Binding-site contacts:
Ligand atom C6 contacts residue ARG568 of chain 1.C at 3.7 Å.
Ligand atom O53 contacts residue ARG510 of chain 1.C at 3.2 Å (salt-bridge).
Ligand atom O43 contacts residue LEU269 of chain 1.C at 4.2 Å.
Ligand atom O51 contacts residue LYS507 of chain 1.C at 2.9 Å (salt-bridge).
Ligand atom P5 contacts residue ARG510 of chain 1.C at 3.9 Å.
Ligand atom O1 contacts residue ARG568 of chain 1.C at 2.9 Å (salt-bridge).
Ligand atom P5 contacts residue LYS507 of chain 1.C at 3.4 Å.
Ligand atom O52 contacts residue LYS507 of chain 1.C at 3.9 Å.
Ligand atom O41 contacts residue ARG266 of chain 1.C at 4.3 Å.
Ligand atom C3 contacts residue ARG270 of chain 1.C at 4.4 Å.
Ligand atom O52 contacts residue ARG510 of chain 1.C at 3.4 Å (salt-bridge).
Ligand atom P4 contacts residue ARG270 of chain 1.C at 4.3 Å.
Ligand atom P5 contacts residue LYS569 of chain 1.C at 4.3 Å.
Ligand atom O51 contacts residue ARG270 of chain 1.C at 3.5 Å (salt-bridge).
Ligand atom O43 contacts residue ARG270 of chain 1.C at 3.8 Å.
Ligand atom O11 contacts residue ARG568 of chain 1.C at 3.0 Å (salt-bridge).
Ligand atom O52 contacts residue TYR567 of chain 1.C at 2.4 Å (h-bond).
Ligand atom O5 contacts residue LYS569 of chain 1.C at 3.5 Å (salt-bridge).
Ligand atom O6 contacts residue TYR567 of chain 1.C at 4.1 Å.
Ligand atom O6 contacts residue ARG270 of chain 1.C at 4.4 Å.
Ligand atom O42 contacts residue LYS569 of chain 1.C at 3.7 Å.
Ligand atom P4 contacts residue ARG266 of chain 1.C at 3.5 Å.
Ligand atom O53 contacts residue TYR567 of chain 1.C at 4.3 Å.
Ligand atom C1 contacts residue ARG270 of chain 1.C at 4.2 Å.
Ligand atom O43 contacts residue THR268 of chain 1.C at 3.1 Å (h-bond).
Ligand atom O6 contacts residue ARG568 of chain 1.C at 4.3 Å.
Ligand atom O3 contacts residue ARG568 of chain 1.C at 3.3 Å (salt-bridge).
Ligand atom O42 contacts residue ARG266 of chain 1.C at 3.3 Å (salt-bridge).
Ligand atom P5 contacts residue TYR567 of chain 1.C at 3.8 Å.
Ligand atom O43 contacts residue ARG266 of chain 1.C at 2.7 Å (salt-bridge).
Ligand atom C1 contacts residue ARG568 of chain 1.C at 3.8 Å.
Ligand atom P1 contacts residue ARG568 of chain 1.C at 3.9 Å.
Ligand atom O4 contacts residue ARG270 of chain 1.C at 3.4 Å.
Ligand atom O53 contacts residue LYS507 of chain 1.C at 3.3 Å (salt-bridge).
Ligand atom O53 contacts residue LYS569 of chain 1.C at 3.6 Å.
Ligand atom C5 contacts residue ARG270 of chain 1.C at 4.0 Å.
Ligand atom O41 contacts residue LEU269 of chain 1.C at 4.0 Å.
Ligand atom O12 contacts residue ARG568 of chain 1.C at 4.3 Å.
Ligand atom C2 contacts residue ARG270 of chain 1.C at 4.1 Å.
Ligand atom C4 contacts residue ARG270 of chain 1.C at 4.3 Å.

The small molecule below binds the protein below.
Small molecule (SMILES): O=P(O)(O)O[C@@H]1[C@H](O)[C@H](O)[C@@H](OP(=O)(O)O)[C@H](OP(=O)(O)O)[C@H]1O

Sequence of chain 1.C:
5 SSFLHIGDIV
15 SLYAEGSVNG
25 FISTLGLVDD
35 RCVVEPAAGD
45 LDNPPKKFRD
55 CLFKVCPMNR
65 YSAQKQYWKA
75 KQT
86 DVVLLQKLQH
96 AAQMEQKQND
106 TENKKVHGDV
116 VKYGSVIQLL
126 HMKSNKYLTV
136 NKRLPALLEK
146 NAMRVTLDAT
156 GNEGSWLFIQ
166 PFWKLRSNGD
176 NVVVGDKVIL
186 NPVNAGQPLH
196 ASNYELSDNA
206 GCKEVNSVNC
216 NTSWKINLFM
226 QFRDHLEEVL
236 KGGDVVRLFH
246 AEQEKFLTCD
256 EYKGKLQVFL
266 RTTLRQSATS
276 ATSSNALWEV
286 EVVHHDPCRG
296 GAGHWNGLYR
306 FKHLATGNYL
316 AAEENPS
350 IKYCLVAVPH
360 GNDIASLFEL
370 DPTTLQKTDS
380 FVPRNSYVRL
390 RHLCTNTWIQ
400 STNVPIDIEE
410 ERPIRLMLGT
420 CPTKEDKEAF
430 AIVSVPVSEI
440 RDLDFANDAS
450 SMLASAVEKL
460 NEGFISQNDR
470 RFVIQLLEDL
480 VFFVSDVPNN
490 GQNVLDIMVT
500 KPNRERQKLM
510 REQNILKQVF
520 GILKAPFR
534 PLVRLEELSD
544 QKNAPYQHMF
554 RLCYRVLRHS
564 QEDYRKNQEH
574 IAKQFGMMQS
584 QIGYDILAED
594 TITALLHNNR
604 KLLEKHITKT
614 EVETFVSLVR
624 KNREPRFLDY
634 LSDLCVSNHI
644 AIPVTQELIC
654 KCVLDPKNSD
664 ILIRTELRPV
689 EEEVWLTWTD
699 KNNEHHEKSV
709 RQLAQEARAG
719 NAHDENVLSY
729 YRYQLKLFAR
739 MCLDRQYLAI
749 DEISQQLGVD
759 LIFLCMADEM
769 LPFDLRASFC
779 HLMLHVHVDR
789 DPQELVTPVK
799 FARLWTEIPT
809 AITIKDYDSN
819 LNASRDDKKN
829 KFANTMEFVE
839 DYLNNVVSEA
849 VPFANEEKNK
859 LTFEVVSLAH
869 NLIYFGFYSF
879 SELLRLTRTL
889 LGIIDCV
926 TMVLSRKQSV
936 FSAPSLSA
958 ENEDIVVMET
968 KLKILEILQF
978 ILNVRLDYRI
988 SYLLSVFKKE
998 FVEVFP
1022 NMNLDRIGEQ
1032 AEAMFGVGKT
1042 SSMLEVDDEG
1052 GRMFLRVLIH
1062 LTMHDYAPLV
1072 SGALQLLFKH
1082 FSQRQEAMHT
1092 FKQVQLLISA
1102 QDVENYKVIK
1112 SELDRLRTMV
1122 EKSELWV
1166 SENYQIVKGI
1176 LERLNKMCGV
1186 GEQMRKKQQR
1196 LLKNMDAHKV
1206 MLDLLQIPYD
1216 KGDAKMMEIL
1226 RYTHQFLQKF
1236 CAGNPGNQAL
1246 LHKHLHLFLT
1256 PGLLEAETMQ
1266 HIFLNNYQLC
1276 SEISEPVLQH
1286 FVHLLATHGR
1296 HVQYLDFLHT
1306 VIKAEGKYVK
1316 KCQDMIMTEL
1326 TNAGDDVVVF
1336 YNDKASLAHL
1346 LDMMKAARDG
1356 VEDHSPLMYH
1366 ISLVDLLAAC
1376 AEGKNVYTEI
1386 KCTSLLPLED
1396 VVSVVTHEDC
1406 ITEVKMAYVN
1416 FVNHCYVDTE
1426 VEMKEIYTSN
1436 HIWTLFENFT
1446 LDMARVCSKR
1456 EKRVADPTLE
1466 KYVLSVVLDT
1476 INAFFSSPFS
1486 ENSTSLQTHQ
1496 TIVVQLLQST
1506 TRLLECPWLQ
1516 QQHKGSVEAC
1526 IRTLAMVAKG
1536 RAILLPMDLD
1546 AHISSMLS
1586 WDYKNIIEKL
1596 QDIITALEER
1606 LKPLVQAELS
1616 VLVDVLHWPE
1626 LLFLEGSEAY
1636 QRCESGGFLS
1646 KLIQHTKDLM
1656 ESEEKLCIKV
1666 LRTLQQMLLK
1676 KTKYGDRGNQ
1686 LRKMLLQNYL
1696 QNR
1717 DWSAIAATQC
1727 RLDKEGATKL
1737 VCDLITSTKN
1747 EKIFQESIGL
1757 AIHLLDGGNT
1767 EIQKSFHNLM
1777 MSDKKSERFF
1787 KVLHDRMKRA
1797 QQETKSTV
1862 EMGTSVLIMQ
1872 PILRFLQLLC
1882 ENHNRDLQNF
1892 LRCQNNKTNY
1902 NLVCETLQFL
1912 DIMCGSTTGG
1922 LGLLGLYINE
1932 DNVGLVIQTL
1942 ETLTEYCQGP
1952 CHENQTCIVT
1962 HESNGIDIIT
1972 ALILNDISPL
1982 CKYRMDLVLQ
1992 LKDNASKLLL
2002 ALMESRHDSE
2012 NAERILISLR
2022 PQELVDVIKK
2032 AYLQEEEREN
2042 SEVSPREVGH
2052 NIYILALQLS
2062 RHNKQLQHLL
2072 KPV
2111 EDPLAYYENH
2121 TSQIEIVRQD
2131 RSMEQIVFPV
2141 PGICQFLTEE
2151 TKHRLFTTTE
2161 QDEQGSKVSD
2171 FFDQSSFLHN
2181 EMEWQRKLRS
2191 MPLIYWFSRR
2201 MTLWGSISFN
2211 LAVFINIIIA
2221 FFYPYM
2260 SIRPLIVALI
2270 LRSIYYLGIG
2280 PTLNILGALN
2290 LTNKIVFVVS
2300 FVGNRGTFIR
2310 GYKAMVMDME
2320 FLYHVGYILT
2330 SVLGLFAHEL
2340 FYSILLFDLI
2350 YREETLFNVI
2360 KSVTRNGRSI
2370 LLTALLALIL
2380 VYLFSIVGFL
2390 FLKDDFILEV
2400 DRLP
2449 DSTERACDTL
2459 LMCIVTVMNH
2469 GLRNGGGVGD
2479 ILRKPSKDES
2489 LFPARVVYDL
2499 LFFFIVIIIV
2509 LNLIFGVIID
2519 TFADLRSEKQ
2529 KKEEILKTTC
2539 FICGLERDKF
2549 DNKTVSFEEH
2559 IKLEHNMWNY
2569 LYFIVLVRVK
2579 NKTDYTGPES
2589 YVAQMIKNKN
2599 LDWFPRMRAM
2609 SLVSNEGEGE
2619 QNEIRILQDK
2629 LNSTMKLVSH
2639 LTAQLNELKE